Sequence of chain 1.A:
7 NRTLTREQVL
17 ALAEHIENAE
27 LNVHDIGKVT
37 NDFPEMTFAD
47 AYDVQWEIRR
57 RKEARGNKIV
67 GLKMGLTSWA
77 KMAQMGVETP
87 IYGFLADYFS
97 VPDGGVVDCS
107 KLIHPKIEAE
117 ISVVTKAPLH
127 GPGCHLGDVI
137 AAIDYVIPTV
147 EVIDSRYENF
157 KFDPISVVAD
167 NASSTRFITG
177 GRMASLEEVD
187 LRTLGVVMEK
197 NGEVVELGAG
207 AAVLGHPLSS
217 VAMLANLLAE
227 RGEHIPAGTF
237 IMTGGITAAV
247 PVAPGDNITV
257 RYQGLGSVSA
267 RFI

Binding-site contacts:
Ligand atom C6 contacts residue LEU72 of chain 1.A at 3.7 Å (hydrophobic).
Ligand atom C5 contacts residue MG1 of chain 1.C at 2.9 Å.
Ligand atom O3 contacts residue GLY241 of chain 1.A at 3.8 Å.
Ligand atom O5 contacts residue MG1 of chain 1.C at 2.2 Å.
Ligand atom O1 contacts residue PHE156 of chain 1.A at 3.3 Å.
Ligand atom C3 contacts residue ALA168 of chain 1.A at 3.2 Å (hydrophobic).
Ligand atom O4 contacts residue MG1 of chain 1.C at 2.1 Å.
Ligand atom O2 contacts residue MET81 of chain 1.A at 3.4 Å.
Ligand atom C2 contacts residue SER169 of chain 1.A at 3.6 Å.
Ligand atom C5 contacts residue GLY71 of chain 1.A at 3.5 Å.
Ligand atom O4 contacts residue GLY240 of chain 1.A at 3.6 Å.
Ligand atom C6 contacts residue MG1 of chain 1.C at 2.8 Å.
Ligand atom C5 contacts residue LYS69 of chain 1.A at 3.8 Å.
Ligand atom O4 contacts residue GLY241 of chain 1.A at 2.7 Å (h-bond).
Ligand atom O5 contacts residue ILE149 of chain 1.A at 3.8 Å.
Ligand atom C2 contacts residue ALA168 of chain 1.A at 3.6 Å (hydrophobic).
Ligand atom O5 contacts residue LYS69 of chain 1.A at 2.8 Å (salt-bridge).
Ligand atom O4 contacts residue GLU114 of chain 1.A at 2.9 Å (salt-bridge).
Ligand atom O1 contacts residue SER169 of chain 1.A at 2.8 Å (h-bond).
Ligand atom O4 contacts residue MET70 of chain 1.A at 3.8 Å.
Ligand atom C1 contacts residue LYS77 of chain 1.A at 3.9 Å.
Ligand atom C1 contacts residue SER169 of chain 1.A at 3.6 Å.
Ligand atom O3 contacts residue LEU72 of chain 1.A at 3.0 Å (h-bond).
Ligand atom O5 contacts residue GLU114 of chain 1.A at 3.0 Å (salt-bridge).
Ligand atom O4 contacts residue GLU116 of chain 1.A at 3.0 Å (salt-bridge).
Ligand atom O3 contacts residue LYS77 of chain 1.A at 3.4 Å.
Ligand atom O1 contacts residue PHE158 of chain 1.A at 3.2 Å.
Ligand atom O3 contacts residue GLU114 of chain 1.A at 3.6 Å (salt-bridge).
Ligand atom C6 contacts residue GLY71 of chain 1.A at 3.6 Å.
Ligand atom O5 contacts residue GLU147 of chain 1.A at 3.0 Å (salt-bridge).
Ligand atom C6 contacts residue GLU114 of chain 1.A at 3.3 Å.
Ligand atom C4 contacts residue LEU72 of chain 1.A at 3.9 Å (hydrophobic).
Ligand atom O2 contacts residue ILE149 of chain 1.A at 3.6 Å.
Ligand atom C5 contacts residue GLU114 of chain 1.A at 3.4 Å.
Ligand atom C4 contacts residue GLY71 of chain 1.A at 3.7 Å.
Ligand atom C1 contacts residue PHE158 of chain 1.A at 3.6 Å (hydrophobic).
Ligand atom O3 contacts residue GLY71 of chain 1.A at 3.6 Å.
Ligand atom C6 contacts residue GLY241 of chain 1.A at 3.7 Å.
Ligand atom O2 contacts residue LYS77 of chain 1.A at 2.7 Å (salt-bridge).
Ligand atom C3 contacts residue LYS69 of chain 1.A at 3.8 Å.

A small-molecule ligand and the protein it binds are described below.
Small molecule (SMILES): O=C(O)CCCC(=O)C(=O)O